Binding-site contacts:
Ligand atom C2 contacts residue TRP214 of chain 1.H at 4.2 Å (hydrophobic).
Ligand atom C6 contacts residue VAL158 of chain 1.I at 4.3 Å (hydrophobic).
Ligand atom C4 contacts residue TRP214 of chain 1.H at 4.5 Å (hydrophobic).
Ligand atom C6 contacts residue THR159 of chain 1.I at 3.3 Å.
Ligand atom C2 contacts residue SER211 of chain 1.H at 3.8 Å.
Ligand atom O4 contacts residue GLN3 of chain 1.T at 3.8 Å.
Ligand atom C5 contacts residue ASN157 of chain 1.I at 3.7 Å.
Ligand atom C8 contacts residue TRP214 of chain 1.H at 3.9 Å (hydrophobic).
Ligand atom O7 contacts residue TRP214 of chain 1.H at 3.9 Å.
Ligand atom C6 contacts residue TRP214 of chain 1.H at 3.4 Å (hydrophobic).
Ligand atom C3 contacts residue SER211 of chain 1.H at 3.9 Å.
Ligand atom C7 contacts residue SER219 of chain 1.H at 4.4 Å.
Ligand atom O5 contacts residue VAL158 of chain 1.I at 4.3 Å.
Ligand atom C7 contacts residue SER211 of chain 1.H at 4.2 Å.
Ligand atom O4 contacts residue TRP214 of chain 1.H at 3.8 Å.
Ligand atom O6 contacts residue THR159 of chain 1.I at 3.4 Å.
Ligand atom C2 contacts residue TRP214 of chain 1.H at 4.3 Å (hydrophobic).
Ligand atom O5 contacts residue ASN157 of chain 1.I at 2.4 Å (h-bond).
Ligand atom O6 contacts residue TRP214 of chain 1.H at 4.0 Å.
Ligand atom N2 contacts residue TRP214 of chain 1.H at 3.1 Å.
Ligand atom C7 contacts residue TRP214 of chain 1.H at 3.5 Å (hydrophobic).
Ligand atom O7 contacts residue ASN157 of chain 1.I at 3.7 Å.
Ligand atom C7 contacts residue ASN157 of chain 1.I at 3.7 Å.
Ligand atom C1 contacts residue ASN157 of chain 1.I at 1.4 Å.
Ligand atom N2 contacts residue ASN157 of chain 1.I at 2.9 Å (h-bond).
Ligand atom N2 contacts residue SER211 of chain 1.H at 3.2 Å (h-bond).
Ligand atom C8 contacts residue SER211 of chain 1.H at 3.1 Å.
Ligand atom C4 contacts residue ASN157 of chain 1.I at 4.2 Å.
Ligand atom C3 contacts residue ASN157 of chain 1.I at 3.8 Å.
Ligand atom C8 contacts residue SER219 of chain 1.H at 3.4 Å.
Ligand atom C2 contacts residue ASN157 of chain 1.I at 2.4 Å.
Ligand atom O2 contacts residue TRP214 of chain 1.H at 3.0 Å.
Ligand atom C5 contacts residue TRP214 of chain 1.H at 3.5 Å (hydrophobic).
Ligand atom O5 contacts residue TRP214 of chain 1.H at 4.3 Å.
Ligand atom C1 contacts residue SER211 of chain 1.H at 3.7 Å.
Ligand atom O6 contacts residue GLN3 of chain 1.T at 4.2 Å.

Sequence of chain 1.H:
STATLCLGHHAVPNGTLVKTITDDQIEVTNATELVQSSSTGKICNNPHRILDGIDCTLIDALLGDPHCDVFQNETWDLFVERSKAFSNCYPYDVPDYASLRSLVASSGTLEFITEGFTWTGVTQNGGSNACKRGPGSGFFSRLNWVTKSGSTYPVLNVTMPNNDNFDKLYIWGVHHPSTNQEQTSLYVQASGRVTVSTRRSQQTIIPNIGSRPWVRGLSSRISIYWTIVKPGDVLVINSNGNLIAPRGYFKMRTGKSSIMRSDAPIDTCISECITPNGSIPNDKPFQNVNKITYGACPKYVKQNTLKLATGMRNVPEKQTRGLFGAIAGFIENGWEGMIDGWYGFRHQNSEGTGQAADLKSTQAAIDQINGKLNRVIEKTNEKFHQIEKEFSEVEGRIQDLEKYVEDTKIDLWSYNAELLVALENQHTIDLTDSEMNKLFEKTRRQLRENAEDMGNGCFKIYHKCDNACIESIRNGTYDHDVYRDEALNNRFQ

Sequence of chain 1.I:
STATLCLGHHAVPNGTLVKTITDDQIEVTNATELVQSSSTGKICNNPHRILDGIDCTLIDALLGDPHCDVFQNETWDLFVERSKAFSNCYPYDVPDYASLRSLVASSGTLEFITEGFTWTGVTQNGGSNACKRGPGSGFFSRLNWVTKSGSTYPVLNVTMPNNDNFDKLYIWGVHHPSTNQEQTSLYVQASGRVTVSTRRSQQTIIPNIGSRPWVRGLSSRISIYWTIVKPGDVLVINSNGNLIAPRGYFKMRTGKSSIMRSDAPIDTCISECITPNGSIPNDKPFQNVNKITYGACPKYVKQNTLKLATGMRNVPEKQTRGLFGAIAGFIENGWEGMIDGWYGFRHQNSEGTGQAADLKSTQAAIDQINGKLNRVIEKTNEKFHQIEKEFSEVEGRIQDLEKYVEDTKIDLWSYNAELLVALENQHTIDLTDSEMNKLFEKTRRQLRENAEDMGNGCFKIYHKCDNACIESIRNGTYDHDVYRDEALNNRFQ

Sequence of chain 1.T:
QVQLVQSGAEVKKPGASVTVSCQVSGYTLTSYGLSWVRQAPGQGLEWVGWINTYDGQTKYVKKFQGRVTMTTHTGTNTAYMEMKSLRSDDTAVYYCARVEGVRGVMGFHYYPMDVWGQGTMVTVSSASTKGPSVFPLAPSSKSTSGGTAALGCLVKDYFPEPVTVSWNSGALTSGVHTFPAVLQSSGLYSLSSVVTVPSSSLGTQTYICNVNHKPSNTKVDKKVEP

The protein below binds the small molecule below.
Small molecule (SMILES): CC(=O)N[C@H]1[C@H](O[C@H]2[C@H](O)[C@@H](NC(C)=O)CO[C@@H]2CO)O[C@H](CO)[C@@H](O[C@@H]2O[C@H](CO[C@H]3O[C@H](CO)[C@@H](O)[C@H](O)[C@@H]3O)[C@@H](O)[C@H](O[C@H]3O[C@H](CO)[C@@H](O)[C@H](O)[C@@H]3O[C@H]3O[C@H](CO)[C@@H](O)[C@H](O)[C@@H]3O)[C@@H]2O)[C@@H]1O